Sequence of chain 1.B:
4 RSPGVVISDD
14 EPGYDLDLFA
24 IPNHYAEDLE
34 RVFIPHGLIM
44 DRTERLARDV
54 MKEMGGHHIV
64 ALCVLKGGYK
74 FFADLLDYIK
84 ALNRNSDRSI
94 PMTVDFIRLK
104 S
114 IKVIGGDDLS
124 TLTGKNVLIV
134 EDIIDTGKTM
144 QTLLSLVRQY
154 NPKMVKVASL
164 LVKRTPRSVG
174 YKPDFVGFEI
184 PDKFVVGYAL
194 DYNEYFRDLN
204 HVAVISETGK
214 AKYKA

Binding-site contacts:
Ligand atom P28 contacts residue GLY140 of chain 1.B at 3.6 Å.
Ligand atom O01 contacts residue LYS69 of chain 1.B at 3.0 Å (salt-bridge).
Ligand atom O31 contacts residue THR139 of chain 1.B at 3.1 Å (h-bond).
Ligand atom O21 contacts residue LYS186 of chain 1.B at 3.5 Å (salt-bridge).
Ligand atom N19 contacts residue VAL188 of chain 1.B at 3.4 Å (h-bond).
Ligand atom N19 contacts residue PHE187 of chain 1.B at 3.7 Å.
Ligand atom C07 contacts residue MG1 of chain 1.J at 3.5 Å.
Ligand atom C12 contacts residue ASP138 of chain 1.B at 3.6 Å.
Ligand atom C16 contacts residue LYS166 of chain 1.B at 3.4 Å.
Ligand atom O30 contacts residue THR142 of chain 1.B at 2.4 Å (h-bond).
Ligand atom O21 contacts residue VAL188 of chain 1.B at 3.0 Å (h-bond).
Ligand atom N19 contacts residue ASP194 of chain 1.B at 2.7 Å (salt-bridge).
Ligand atom O04 contacts residue ARG200 of chain 1.B at 2.9 Å (salt-bridge).
Ligand atom O03 contacts residue LYS69 of chain 1.B at 3.4 Å (salt-bridge).
Ligand atom O29 contacts residue ASP138 of chain 1.B at 3.4 Å.
Ligand atom O30 contacts residue LYS141 of chain 1.B at 3.5 Å (salt-bridge).
Ligand atom N17 contacts residue PHE187 of chain 1.B at 3.4 Å.
Ligand atom C16 contacts residue VAL188 of chain 1.B at 3.7 Å (hydrophobic).
Ligand atom O01 contacts residue ARG200 of chain 1.B at 3.5 Å (salt-bridge).
Ligand atom O21 contacts residue LYS166 of chain 1.B at 2.7 Å (salt-bridge).
Ligand atom P28 contacts residue THR142 of chain 1.B at 3.7 Å.
Ligand atom O21 contacts residue PHE187 of chain 1.B at 3.3 Å.
Ligand atom C15 contacts residue LYS166 of chain 1.B at 3.4 Å.
Ligand atom O31 contacts residue GLY140 of chain 1.B at 2.5 Å (h-bond).
Ligand atom N17 contacts residue VAL188 of chain 1.B at 2.6 Å (h-bond).
Ligand atom C26 contacts residue THR142 of chain 1.B at 3.5 Å.
Ligand atom P28 contacts residue THR139 of chain 1.B at 3.3 Å.
Ligand atom O29 contacts residue THR139 of chain 1.B at 2.5 Å (h-bond).
Ligand atom O32 contacts residue MG1 of chain 1.J at 2.5 Å.
Ligand atom O03 contacts residue GLY70 of chain 1.B at 3.0 Å (h-bond).
Ligand atom C16 contacts residue PHE187 of chain 1.B at 3.4 Å (hydrophobic).
Ligand atom N20 contacts residue PHE187 of chain 1.B at 3.7 Å.
Ligand atom N19 contacts residue LEU193 of chain 1.B at 3.7 Å.
Ligand atom C18 contacts residue PHE187 of chain 1.B at 3.5 Å (hydrophobic).
Ligand atom C18 contacts residue VAL188 of chain 1.B at 3.4 Å (hydrophobic).
Ligand atom N13 contacts residue LYS166 of chain 1.B at 2.9 Å (salt-bridge).
Ligand atom O04 contacts residue ASP194 of chain 1.B at 2.9 Å (salt-bridge).
Ligand atom O30 contacts residue THR139 of chain 1.B at 3.4 Å (h-bond).
Ligand atom O04 contacts residue MG1 of chain 1.J at 2.5 Å.
Ligand atom O31 contacts residue ASP138 of chain 1.B at 2.9 Å (salt-bridge).

A protein and the small-molecule ligand that binds it are described below.
Small molecule (SMILES): Nc1nc2c(ncn2[C@@H]2C[C@@H](COCCP(=O)(O)O)N(C(=O)CCP(=O)(O)O)C2)c(=O)[nH]1